The protein below binds the small molecule below.
Small molecule (SMILES): CC(=O)N[C@H]1[C@H](O[C@H]2[C@H](O)[C@@H](NC(C)=O)CO[C@@H]2CO)O[C@H](CO)[C@@H](O[C@@H]2O[C@H](CO)[C@@H](O)[C@H](O)[C@@H]2O)[C@@H]1O

Sequence of chain 40.E:
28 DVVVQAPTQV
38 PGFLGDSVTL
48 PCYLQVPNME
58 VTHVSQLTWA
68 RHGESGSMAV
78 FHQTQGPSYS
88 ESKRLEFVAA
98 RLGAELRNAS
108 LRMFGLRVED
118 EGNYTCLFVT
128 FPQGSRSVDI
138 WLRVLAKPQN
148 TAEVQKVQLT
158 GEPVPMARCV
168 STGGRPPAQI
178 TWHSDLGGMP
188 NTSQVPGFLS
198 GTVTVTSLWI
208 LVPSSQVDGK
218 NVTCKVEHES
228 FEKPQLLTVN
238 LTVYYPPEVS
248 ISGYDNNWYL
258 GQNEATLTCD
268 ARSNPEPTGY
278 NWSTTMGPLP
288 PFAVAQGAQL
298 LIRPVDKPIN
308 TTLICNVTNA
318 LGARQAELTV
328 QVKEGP

Binding-site contacts:
Ligand atom C7 contacts residue GLY216 of chain 40.E at 2.7 Å.
Ligand atom O7 contacts residue NAG1 of chain 40.I at 3.7 Å.
Ligand atom N2 contacts residue ASN218 of chain 40.E at 4.4 Å.
Ligand atom O7 contacts residue ASN237 of chain 40.E at 3.8 Å.
Ligand atom N2 contacts residue GLY216 of chain 40.E at 2.6 Å (h-bond).
Ligand atom O7 contacts residue ASN218 of chain 40.E at 3.5 Å (h-bond).
Ligand atom N2 contacts residue ASN237 of chain 40.E at 3.1 Å (h-bond).
Ligand atom O6 contacts residue ASN237 of chain 40.E at 4.4 Å.
Ligand atom O5 contacts residue ASN237 of chain 40.E at 2.3 Å (h-bond).
Ligand atom O7 contacts residue GLY216 of chain 40.E at 3.9 Å.
Ligand atom C7 contacts residue ASN218 of chain 40.E at 3.4 Å.
Ligand atom C1 contacts residue GLY216 of chain 40.E at 4.3 Å.
Ligand atom C2 contacts residue GLY216 of chain 40.E at 3.9 Å.
Ligand atom C8 contacts residue ASN218 of chain 40.E at 2.8 Å.
Ligand atom C8 contacts residue LYS217 of chain 40.E at 3.9 Å.
Ligand atom C4 contacts residue ASN237 of chain 40.E at 4.3 Å.
Ligand atom C7 contacts residue ASN237 of chain 40.E at 3.7 Å.
Ligand atom C8 contacts residue NAG1 of chain 40.I at 4.3 Å.
Ligand atom C2 contacts residue ASN237 of chain 40.E at 2.6 Å.
Ligand atom C1 contacts residue ASN237 of chain 40.E at 1.4 Å.
Ligand atom C3 contacts residue ASN237 of chain 40.E at 3.9 Å.
Ligand atom C5 contacts residue ASN237 of chain 40.E at 3.6 Å.
Ligand atom C8 contacts residue GLY216 of chain 40.E at 2.1 Å.
Ligand atom C7 contacts residue NAG1 of chain 40.I at 4.4 Å.